The protein below binds the small molecule below.
Small molecule (SMILES): C#CCN1CCOC1=O

Binding-site contacts:
Ligand atom O11 contacts residue LYS49 of chain 1.C at 3.5 Å (salt-bridge).
Ligand atom O12 contacts residue GLY50 of chain 1.C at 4.3 Å.
Ligand atom C13 contacts residue ALA46 of chain 1.C at 3.4 Å (hydrophobic).
Ligand atom C9 contacts residue GLY50 of chain 1.C at 3.3 Å.
Ligand atom O11 contacts residue LYS53 of chain 1.C at 3.3 Å.
Ligand atom C14 contacts residue ALA46 of chain 1.C at 3.5 Å (hydrophobic).
Ligand atom O11 contacts residue GLY50 of chain 1.C at 3.7 Å.
Ligand atom C11 contacts residue ALA46 of chain 1.C at 4.3 Å (hydrophobic).
Ligand atom O12 contacts residue LYS49 of chain 1.C at 3.7 Å.
Ligand atom N10 contacts residue GLY50 of chain 1.C at 3.5 Å.
Ligand atom C11 contacts residue GLY50 of chain 1.C at 3.7 Å.
Ligand atom O12 contacts residue ALA46 of chain 1.C at 4.0 Å.
Ligand atom C11 contacts residue LYS53 of chain 1.C at 4.5 Å.
Ligand atom C11 contacts residue LYS49 of chain 1.C at 4.2 Å.
Ligand atom C14 contacts residue GLY50 of chain 1.C at 4.2 Å.
Ligand atom C9 contacts residue ASN54 of chain 1.C at 4.5 Å.
Ligand atom N10 contacts residue ALA46 of chain 1.C at 4.0 Å.

Sequence of chain 1.C:
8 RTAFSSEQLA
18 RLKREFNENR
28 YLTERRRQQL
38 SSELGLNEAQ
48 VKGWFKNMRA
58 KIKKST